Binding-site contacts:
Ligand atom O7 contacts residue GLY150 of chain 2.C at 2.8 Å (h-bond).
Ligand atom C7 contacts residue GLY150 of chain 2.C at 3.7 Å.
Ligand atom O5 contacts residue ASN154 of chain 2.C at 4.0 Å.
Ligand atom C4 contacts residue LEU96 of chain 2.H at 4.3 Å (hydrophobic).
Ligand atom O5 contacts residue MET151 of chain 2.C at 3.8 Å.
Ligand atom O5 contacts residue LEU96 of chain 2.H at 4.5 Å.
Ligand atom C1 contacts residue SER95 of chain 2.H at 3.6 Å.
Ligand atom O3 contacts residue SER95 of chain 2.H at 3.2 Å (h-bond).
Ligand atom C1 contacts residue ASN154 of chain 2.C at 3.1 Å.
Ligand atom C3 contacts residue LEU96 of chain 2.H at 4.2 Å (hydrophobic).
Ligand atom C2 contacts residue LEU96 of chain 2.H at 3.6 Å (hydrophobic).
Ligand atom C2 contacts residue MET151 of chain 2.C at 4.1 Å (hydrophobic).
Ligand atom C3 contacts residue SER95 of chain 2.H at 3.2 Å.
Ligand atom O4 contacts residue LEU96 of chain 2.H at 3.2 Å.
Ligand atom C7 contacts residue SER95 of chain 2.H at 3.5 Å.
Ligand atom C8 contacts residue SER95 of chain 2.H at 3.5 Å.
Ligand atom O7 contacts residue ASN154 of chain 2.C at 2.9 Å (h-bond).
Ligand atom N2 contacts residue ASN154 of chain 2.C at 3.9 Å.
Ligand atom C8 contacts residue ASN154 of chain 2.C at 4.2 Å.
Ligand atom C7 contacts residue ASN154 of chain 2.C at 3.4 Å.
Ligand atom O3 contacts residue LEU96 of chain 2.H at 4.1 Å.
Ligand atom C8 contacts residue ASP94 of chain 2.H at 3.5 Å.
Ligand atom O7 contacts residue MET151 of chain 2.C at 3.3 Å.
Ligand atom C2 contacts residue SER95 of chain 2.H at 3.4 Å.
Ligand atom N2 contacts residue LEU96 of chain 2.H at 3.6 Å.
Ligand atom C8 contacts residue GLY150 of chain 2.C at 3.8 Å.
Ligand atom O7 contacts residue HIS148 of chain 2.C at 4.0 Å.
Ligand atom C1 contacts residue LEU96 of chain 2.H at 3.9 Å (hydrophobic).
Ligand atom C2 contacts residue ASN154 of chain 2.C at 4.0 Å.
Ligand atom C1 contacts residue MET151 of chain 2.C at 3.6 Å (hydrophobic).
Ligand atom C7 contacts residue MET151 of chain 2.C at 4.3 Å (hydrophobic).
Ligand atom N2 contacts residue SER95 of chain 2.H at 2.6 Å (h-bond).

Sequence of chain 2.H:
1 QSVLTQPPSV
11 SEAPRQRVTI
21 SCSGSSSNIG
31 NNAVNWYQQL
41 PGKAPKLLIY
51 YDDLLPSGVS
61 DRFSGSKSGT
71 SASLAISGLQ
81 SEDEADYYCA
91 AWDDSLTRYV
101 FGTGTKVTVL

The protein below binds the small molecule below.
Small molecule (SMILES): CC(=O)N[C@H]1[C@H](O[C@H]2[C@H](O)[C@@H](NC(C)=O)CO[C@@H]2CO)O[C@H](CO)[C@@H](O)[C@@H]1O

Sequence of chain 2.C:
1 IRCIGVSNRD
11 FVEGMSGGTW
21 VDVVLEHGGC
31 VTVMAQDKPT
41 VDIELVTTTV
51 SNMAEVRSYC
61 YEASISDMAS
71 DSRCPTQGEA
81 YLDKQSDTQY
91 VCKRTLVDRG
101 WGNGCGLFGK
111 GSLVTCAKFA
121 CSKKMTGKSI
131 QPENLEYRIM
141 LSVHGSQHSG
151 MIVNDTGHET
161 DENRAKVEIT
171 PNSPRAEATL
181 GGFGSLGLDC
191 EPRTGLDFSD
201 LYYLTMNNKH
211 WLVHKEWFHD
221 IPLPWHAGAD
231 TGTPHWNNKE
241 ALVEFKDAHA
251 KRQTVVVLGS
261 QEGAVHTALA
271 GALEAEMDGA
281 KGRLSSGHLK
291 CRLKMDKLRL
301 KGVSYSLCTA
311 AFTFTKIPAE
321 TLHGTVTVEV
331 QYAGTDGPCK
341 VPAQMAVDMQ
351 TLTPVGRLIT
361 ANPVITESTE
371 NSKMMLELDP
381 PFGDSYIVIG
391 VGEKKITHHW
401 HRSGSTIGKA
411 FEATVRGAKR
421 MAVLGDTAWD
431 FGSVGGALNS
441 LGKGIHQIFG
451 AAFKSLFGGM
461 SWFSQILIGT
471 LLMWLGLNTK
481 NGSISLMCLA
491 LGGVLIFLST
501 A